The protein below binds the small molecule below.
Small molecule (SMILES): Oc1ccc2ccccc2c1

Binding-site contacts:
Ligand atom C2 contacts residue PHE101 of chain 1.A at 3.6 Å (hydrophobic).
Ligand atom C5 contacts residue PHE101 of chain 1.A at 4.3 Å (hydrophobic).
Ligand atom C4 contacts residue PHE162 of chain 1.A at 3.7 Å (hydrophobic).
Ligand atom C11 contacts residue HIS169 of chain 1.A at 3.6 Å.
Ligand atom C7 contacts residue PHE101 of chain 1.A at 4.1 Å (hydrophobic).
Ligand atom C8 contacts residue MET268 of chain 1.A at 3.3 Å (hydrophobic).
Ligand atom C1 contacts residue LYS126 of chain 1.A at 3.1 Å.
Ligand atom C2 contacts residue HIS128 of chain 1.A at 3.4 Å.
Ligand atom C7 contacts residue MET268 of chain 1.A at 3.7 Å (hydrophobic).
Ligand atom C10 contacts residue HIS169 of chain 1.A at 3.4 Å.
Ligand atom C8 contacts residue PHE104 of chain 1.A at 4.3 Å (hydrophobic).
Ligand atom C9 contacts residue VAL168 of chain 1.A at 3.8 Å (hydrophobic).
Ligand atom C9 contacts residue HIS169 of chain 1.A at 4.2 Å.
Ligand atom O1 contacts residue HIS128 of chain 1.A at 2.3 Å (h-bond).
Ligand atom C9 contacts residue PHE267 of chain 1.A at 3.7 Å (hydrophobic).
Ligand atom C5 contacts residue PHE162 of chain 1.A at 3.6 Å (hydrophobic).
Ligand atom C9 contacts residue PHE44 of chain 1.A at 4.4 Å (hydrophobic).
Ligand atom C4 contacts residue PHE101 of chain 1.A at 4.1 Å (hydrophobic).
Ligand atom C9 contacts residue ALA166 of chain 1.A at 4.3 Å (hydrophobic).
Ligand atom C2 contacts residue LYS126 of chain 1.A at 3.6 Å.
Ligand atom C4 contacts residue PHE44 of chain 1.A at 4.3 Å (hydrophobic).
Ligand atom C10 contacts residue ILE41 of chain 1.A at 3.6 Å (hydrophobic).
Ligand atom O1 contacts residue LYS126 of chain 1.A at 3.2 Å.
Ligand atom C7 contacts residue PHE162 of chain 1.A at 3.9 Å (hydrophobic).
Ligand atom C8 contacts residue PHE267 of chain 1.A at 3.7 Å (hydrophobic).
Ligand atom C7 contacts residue LYS126 of chain 1.A at 4.1 Å.
Ligand atom C5 contacts residue MET268 of chain 1.A at 3.8 Å (hydrophobic).
Ligand atom C1 contacts residue PHE101 of chain 1.A at 3.8 Å (hydrophobic).
Ligand atom C3 contacts residue HIS128 of chain 1.A at 3.9 Å.
Ligand atom C10 contacts residue VAL168 of chain 1.A at 3.6 Å (hydrophobic).
Ligand atom C10 contacts residue PHE44 of chain 1.A at 3.8 Å (hydrophobic).
Ligand atom C9 contacts residue MET268 of chain 1.A at 4.2 Å (hydrophobic).
Ligand atom C11 contacts residue PHE162 of chain 1.A at 3.9 Å (hydrophobic).
Ligand atom C8 contacts residue PHE162 of chain 1.A at 4.0 Å (hydrophobic).
Ligand atom C1 contacts residue PHE162 of chain 1.A at 4.2 Å (hydrophobic).
Ligand atom C11 contacts residue ILE41 of chain 1.A at 3.8 Å (hydrophobic).
Ligand atom C11 contacts residue PHE44 of chain 1.A at 3.7 Å (hydrophobic).
Ligand atom O1 contacts residue PHE101 of chain 1.A at 3.9 Å.
Ligand atom C3 contacts residue PHE101 of chain 1.A at 3.9 Å (hydrophobic).
Ligand atom C3 contacts residue PHE162 of chain 1.A at 3.9 Å (hydrophobic).

Sequence of chain 1.A:
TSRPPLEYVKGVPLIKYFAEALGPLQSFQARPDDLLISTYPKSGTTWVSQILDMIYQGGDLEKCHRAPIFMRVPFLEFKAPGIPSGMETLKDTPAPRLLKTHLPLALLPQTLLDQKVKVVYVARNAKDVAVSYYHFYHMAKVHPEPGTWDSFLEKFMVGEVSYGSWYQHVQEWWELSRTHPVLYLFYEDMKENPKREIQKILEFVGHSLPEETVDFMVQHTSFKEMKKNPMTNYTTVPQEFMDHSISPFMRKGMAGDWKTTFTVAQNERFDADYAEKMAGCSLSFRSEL